Binding-site contacts:
Ligand atom O27 contacts residue TRP202 of chain 1.A at 3.4 Å.
Ligand atom C25 contacts residue TRP202 of chain 1.A at 3.3 Å (hydrophobic).
Ligand atom C34 contacts residue ARG75 of chain 1.A at 3.5 Å.
Ligand atom C23 contacts residue TRP202 of chain 1.A at 3.3 Å (hydrophobic).
Ligand atom C19 contacts residue TRP202 of chain 1.A at 3.4 Å (hydrophobic).
Ligand atom O11 contacts residue GLY73 of chain 1.A at 3.5 Å.
Ligand atom N22 contacts residue TRP202 of chain 1.A at 3.4 Å.
Ligand atom C03 contacts residue 1YJ1 of chain 1.D at 3.4 Å.
Ligand atom O04 contacts residue 1YJ1 of chain 1.D at 3.1 Å.
Ligand atom O40 contacts residue TYR74 of chain 1.A at 2.9 Å (h-bond).
Ligand atom C24 contacts residue TYR151 of chain 1.A at 3.5 Å (hydrophobic).
Ligand atom O09 contacts residue ARG75 of chain 1.A at 3.0 Å (salt-bridge).
Ligand atom C36 contacts residue ARG75 of chain 1.A at 3.2 Å.
Ligand atom O04 contacts residue HIS94 of chain 1.A at 2.9 Å (h-bond).
Ligand atom N02 contacts residue HIS94 of chain 1.A at 3.5 Å (h-bond).
Ligand atom C21 contacts residue TRP202 of chain 1.A at 3.4 Å (hydrophobic).
Ligand atom O33 contacts residue TYR151 of chain 1.A at 2.6 Å (h-bond).
Ligand atom C06 contacts residue HIS94 of chain 1.A at 3.4 Å.
Ligand atom N20 contacts residue TRP202 of chain 1.A at 3.4 Å.
Ligand atom P10 contacts residue TYR151 of chain 1.A at 3.4 Å.
Ligand atom O28 contacts residue TRP202 of chain 1.A at 3.1 Å (h-bond).
Ligand atom O38 contacts residue ARG75 of chain 1.A at 3.1 Å (salt-bridge).
Ligand atom O27 contacts residue ARG148 of chain 1.A at 3.2 Å.
Ligand atom O40 contacts residue GLY73 of chain 1.A at 3.5 Å.
Ligand atom O04 contacts residue ASP129 of chain 1.A at 3.1 Å (salt-bridge).
Ligand atom C24 contacts residue TRP202 of chain 1.A at 3.3 Å (hydrophobic).
Ligand atom C23 contacts residue TYR151 of chain 1.A at 3.4 Å (hydrophobic).
Ligand atom C17 contacts residue TYR151 of chain 1.A at 3.5 Å (hydrophobic).
Ligand atom O04 contacts residue ASN92 of chain 1.A at 2.5 Å (h-bond).
Ligand atom C03 contacts residue HIS94 of chain 1.A at 3.1 Å.
Ligand atom N22 contacts residue LEU147 of chain 1.A at 3.0 Å (h-bond).
Ligand atom O26 contacts residue ASN107 of chain 1.A at 3.1 Å (h-bond).
Ligand atom N35 contacts residue ARG75 of chain 1.A at 3.4 Å (salt-bridge).
Ligand atom C37 contacts residue ARG75 of chain 1.A at 3.4 Å.
Ligand atom N22 contacts residue TYR151 of chain 1.A at 3.2 Å.
Ligand atom O32 contacts residue ARG75 of chain 1.A at 3.6 Å (salt-bridge).
Ligand atom O12 contacts residue TYR151 of chain 1.A at 3.5 Å (h-bond).
Ligand atom C21 contacts residue TYR151 of chain 1.A at 3.6 Å (hydrophobic).
Ligand atom N02 contacts residue 1YJ1 of chain 1.D at 3.4 Å.
Ligand atom C03 contacts residue ASN92 of chain 1.A at 3.5 Å.

Sequence of chain 1.A:
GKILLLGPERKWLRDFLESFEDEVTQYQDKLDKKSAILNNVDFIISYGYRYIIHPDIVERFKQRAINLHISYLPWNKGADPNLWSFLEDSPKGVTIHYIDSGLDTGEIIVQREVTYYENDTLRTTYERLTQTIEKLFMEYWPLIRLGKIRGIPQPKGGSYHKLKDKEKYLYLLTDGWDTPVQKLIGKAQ

A small-molecule ligand and the protein it binds are described below.
Small molecule (SMILES): CC(=O)N[C@H]1[C@@H](OP(=O)(O)OP(=O)(O)OC[C@H]2O[C@@H](n3ccc(=O)[nH]c3=O)[C@H](O)[C@@H]2O)O[C@@H](C)[C@H](NC=O)[C@@H]1O